Binding-site contacts:
Ligand atom N2 contacts residue ASN542 of chain 1.A at 3.0 Å (h-bond).
Ligand atom C2 contacts residue ASN542 of chain 1.A at 2.5 Å.
Ligand atom C7 contacts residue THR544 of chain 1.A at 4.2 Å.
Ligand atom O5 contacts residue ASN542 of chain 1.A at 2.3 Å (h-bond).
Ligand atom C7 contacts residue ASN542 of chain 1.A at 3.1 Å.
Ligand atom C8 contacts residue THR544 of chain 1.A at 3.6 Å.
Ligand atom C1 contacts residue ASN542 of chain 1.A at 1.4 Å.
Ligand atom O7 contacts residue THR544 of chain 1.A at 4.0 Å.
Ligand atom O6 contacts residue ASN542 of chain 1.A at 3.7 Å.
Ligand atom C5 contacts residue ASN542 of chain 1.A at 3.6 Å.
Ligand atom C3 contacts residue ASN542 of chain 1.A at 3.8 Å.
Ligand atom C6 contacts residue ASN542 of chain 1.A at 4.4 Å.
Ligand atom C4 contacts residue ASN542 of chain 1.A at 4.2 Å.
Ligand atom O7 contacts residue ASN542 of chain 1.A at 2.8 Å (h-bond).
Ligand atom C8 contacts residue ASN542 of chain 1.A at 4.4 Å.

The small molecule below binds the protein below.
Small molecule (SMILES): CC(=O)N[C@@H]1[C@@H](O)[C@H](O)[C@@H](CO)O[C@H]1O

Sequence of chain 1.A:
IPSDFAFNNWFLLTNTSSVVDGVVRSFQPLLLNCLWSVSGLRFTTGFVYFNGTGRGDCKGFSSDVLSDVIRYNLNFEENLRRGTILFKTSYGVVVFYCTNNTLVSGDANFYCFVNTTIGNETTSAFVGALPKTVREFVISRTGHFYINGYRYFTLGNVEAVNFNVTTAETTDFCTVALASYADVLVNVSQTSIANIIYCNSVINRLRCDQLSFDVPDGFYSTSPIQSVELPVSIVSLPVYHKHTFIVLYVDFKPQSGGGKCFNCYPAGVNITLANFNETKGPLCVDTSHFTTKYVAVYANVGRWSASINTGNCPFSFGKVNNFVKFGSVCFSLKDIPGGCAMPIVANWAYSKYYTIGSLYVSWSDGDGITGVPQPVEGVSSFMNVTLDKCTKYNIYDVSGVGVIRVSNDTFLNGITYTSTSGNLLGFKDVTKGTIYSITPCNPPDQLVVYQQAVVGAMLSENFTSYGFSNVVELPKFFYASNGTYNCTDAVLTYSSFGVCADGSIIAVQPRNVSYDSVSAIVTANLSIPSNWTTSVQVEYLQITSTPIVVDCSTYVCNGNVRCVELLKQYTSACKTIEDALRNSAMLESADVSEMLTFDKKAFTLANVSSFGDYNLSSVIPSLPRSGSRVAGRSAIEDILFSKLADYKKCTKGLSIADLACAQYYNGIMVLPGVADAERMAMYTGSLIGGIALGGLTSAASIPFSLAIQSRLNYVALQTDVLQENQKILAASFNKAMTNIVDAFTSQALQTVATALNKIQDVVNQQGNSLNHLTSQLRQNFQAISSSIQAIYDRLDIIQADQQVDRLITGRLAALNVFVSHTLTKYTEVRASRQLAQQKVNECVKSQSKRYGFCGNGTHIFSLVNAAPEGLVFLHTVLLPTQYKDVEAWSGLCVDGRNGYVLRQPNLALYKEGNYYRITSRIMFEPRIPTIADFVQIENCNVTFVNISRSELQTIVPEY